The protein below binds the small molecule below.
Small molecule (SMILES): CO[C@]1(C(=O)O)C[C@H](O)[C@@H](NC(C)=O)[C@H]([C@H](O)[C@H](O)CO)O1

Sequence of chain 1.J:
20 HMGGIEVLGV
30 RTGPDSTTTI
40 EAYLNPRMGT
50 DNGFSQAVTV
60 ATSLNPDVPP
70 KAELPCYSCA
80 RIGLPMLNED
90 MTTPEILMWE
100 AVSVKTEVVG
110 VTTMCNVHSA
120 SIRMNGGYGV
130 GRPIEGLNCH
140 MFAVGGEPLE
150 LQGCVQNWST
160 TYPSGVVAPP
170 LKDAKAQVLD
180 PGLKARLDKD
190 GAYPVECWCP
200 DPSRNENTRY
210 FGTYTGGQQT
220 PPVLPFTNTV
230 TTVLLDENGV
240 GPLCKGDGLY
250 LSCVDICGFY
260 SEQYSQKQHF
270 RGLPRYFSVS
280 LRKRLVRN

Sequence of chain 1.I:
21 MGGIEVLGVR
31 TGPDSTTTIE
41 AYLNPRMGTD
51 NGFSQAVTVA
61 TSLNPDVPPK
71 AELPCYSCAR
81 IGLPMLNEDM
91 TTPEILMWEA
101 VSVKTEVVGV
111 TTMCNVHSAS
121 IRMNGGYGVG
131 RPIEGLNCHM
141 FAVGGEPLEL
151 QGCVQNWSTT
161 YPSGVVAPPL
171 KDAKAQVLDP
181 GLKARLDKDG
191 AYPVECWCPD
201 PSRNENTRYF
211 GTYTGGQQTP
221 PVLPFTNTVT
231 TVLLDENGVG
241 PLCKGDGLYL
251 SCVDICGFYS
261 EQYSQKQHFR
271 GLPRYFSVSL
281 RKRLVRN

Binding-site contacts:
Ligand atom O4 contacts residue VAL67 of chain 1.J at 2.6 Å (h-bond).
Ligand atom O10 contacts residue ASP66 of chain 1.J at 3.9 Å.
Ligand atom O9 contacts residue THR61 of chain 1.J at 4.3 Å.
Ligand atom C11 contacts residue ASP66 of chain 1.J at 3.7 Å.
Ligand atom O8 contacts residue THR58 of chain 1.J at 3.9 Å.
Ligand atom O9 contacts residue VAL59 of chain 1.J at 4.3 Å.
Ligand atom C11 contacts residue ALA60 of chain 1.J at 3.7 Å (hydrophobic).
Ligand atom O1B contacts residue THR58 of chain 1.J at 3.4 Å.
Ligand atom N5 contacts residue PRO69 of chain 1.J at 4.4 Å.
Ligand atom C4 contacts residue VAL67 of chain 1.J at 3.6 Å (hydrophobic).
Ligand atom C10 contacts residue ALA60 of chain 1.J at 4.1 Å (hydrophobic).
Ligand atom O1A contacts residue THR58 of chain 1.J at 3.9 Å.
Ligand atom C11 contacts residue VAL59 of chain 1.J at 4.2 Å (hydrophobic).
Ligand atom C11 contacts residue THR58 of chain 1.J at 3.8 Å.
Ligand atom O8 contacts residue VAL59 of chain 1.J at 4.4 Å.
Ligand atom C11 contacts residue PRO68 of chain 1.J at 3.7 Å (hydrophobic).
Ligand atom C10 contacts residue PRO68 of chain 1.J at 4.1 Å (hydrophobic).
Ligand atom C4 contacts residue THR58 of chain 1.J at 4.0 Å.
Ligand atom O10 contacts residue VAL67 of chain 1.J at 2.9 Å (h-bond).
Ligand atom C5 contacts residue THR58 of chain 1.J at 3.8 Å.
Ligand atom N5 contacts residue THR58 of chain 1.J at 3.0 Å (h-bond).
Ligand atom O10 contacts residue PRO68 of chain 1.J at 4.4 Å.
Ligand atom C10 contacts residue THR58 of chain 1.J at 3.9 Å.
Ligand atom C10 contacts residue VAL67 of chain 1.J at 3.1 Å (hydrophobic).
Ligand atom C7 contacts residue VAL59 of chain 1.J at 4.0 Å (hydrophobic).
Ligand atom C10 contacts residue VAL59 of chain 1.J at 4.5 Å (hydrophobic).
Ligand atom C4 contacts residue PRO69 of chain 1.J at 4.2 Å (hydrophobic).
Ligand atom C8 contacts residue VAL59 of chain 1.J at 4.0 Å (hydrophobic).
Ligand atom O10 contacts residue ALA60 of chain 1.J at 3.8 Å.
Ligand atom O4 contacts residue PRO69 of chain 1.J at 4.0 Å.
Ligand atom C1 contacts residue THR58 of chain 1.J at 3.9 Å.
Ligand atom C11 contacts residue VAL67 of chain 1.J at 3.5 Å (hydrophobic).
Ligand atom C9 contacts residue VAL59 of chain 1.J at 3.3 Å (hydrophobic).
Ligand atom O10 contacts residue PRO65 of chain 1.J at 4.5 Å.
Ligand atom C11 contacts residue HIS117 of chain 1.I at 4.1 Å.
Ligand atom C9 contacts residue THR61 of chain 1.J at 4.3 Å.
Ligand atom C6 contacts residue THR58 of chain 1.J at 4.0 Å.
Ligand atom C5 contacts residue VAL67 of chain 1.J at 3.8 Å (hydrophobic).
Ligand atom N5 contacts residue VAL67 of chain 1.J at 3.3 Å (h-bond).